Binding-site contacts:
Ligand atom O5 contacts residue ASN269 of chain 1.A at 2.3 Å (h-bond).
Ligand atom C2 contacts residue ASN269 of chain 1.A at 2.4 Å.
Ligand atom C7 contacts residue TRP268 of chain 1.A at 3.5 Å (hydrophobic).
Ligand atom C8 contacts residue ASN269 of chain 1.A at 4.4 Å.
Ligand atom N2 contacts residue ASN269 of chain 1.A at 2.8 Å (h-bond).
Ligand atom C1 contacts residue ASN269 of chain 1.A at 1.4 Å.
Ligand atom C3 contacts residue ASN269 of chain 1.A at 3.8 Å.
Ligand atom C8 contacts residue TRP268 of chain 1.A at 3.5 Å (hydrophobic).
Ligand atom C7 contacts residue ASN269 of chain 1.A at 3.3 Å.
Ligand atom O7 contacts residue TRP268 of chain 1.A at 3.0 Å (h-bond).
Ligand atom O7 contacts residue ASN269 of chain 1.A at 3.5 Å (h-bond).
Ligand atom C5 contacts residue ASN269 of chain 1.A at 3.6 Å.
Ligand atom C4 contacts residue ASN269 of chain 1.A at 4.2 Å.

This small molecule binds to this protein.
Small molecule (SMILES): CC(=O)N[C@@H]1[C@@H](O)[C@H](O)[C@@H](CO)O[C@H]1O

Sequence of chain 1.A:
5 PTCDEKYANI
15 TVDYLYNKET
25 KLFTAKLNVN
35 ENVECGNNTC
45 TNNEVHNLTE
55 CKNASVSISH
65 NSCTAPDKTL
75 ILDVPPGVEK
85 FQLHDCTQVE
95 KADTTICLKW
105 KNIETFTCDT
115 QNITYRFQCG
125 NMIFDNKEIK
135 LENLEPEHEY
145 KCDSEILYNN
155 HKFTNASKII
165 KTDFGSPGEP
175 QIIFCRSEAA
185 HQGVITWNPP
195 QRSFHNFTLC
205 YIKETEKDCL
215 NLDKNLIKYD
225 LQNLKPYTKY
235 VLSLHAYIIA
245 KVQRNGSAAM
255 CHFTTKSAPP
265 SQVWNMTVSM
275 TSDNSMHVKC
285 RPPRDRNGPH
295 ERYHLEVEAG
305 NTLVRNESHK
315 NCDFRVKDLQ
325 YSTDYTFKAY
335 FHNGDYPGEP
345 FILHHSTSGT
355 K